Sequence of chain 1.A:
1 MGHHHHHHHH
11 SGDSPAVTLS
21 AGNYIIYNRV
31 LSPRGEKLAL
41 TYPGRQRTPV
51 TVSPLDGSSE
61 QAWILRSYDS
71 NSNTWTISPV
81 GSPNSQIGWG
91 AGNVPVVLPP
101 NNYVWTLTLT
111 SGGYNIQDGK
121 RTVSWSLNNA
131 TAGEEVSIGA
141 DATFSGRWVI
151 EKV

The protein below binds the small molecule below.
Small molecule (SMILES): CO[C@@H]1O[C@H](CO)[C@@H](O[C@@H]2O[C@H](CO)[C@@H](O)[C@H](O)[C@H]2NC(C)=O)[C@H](O[C@@H]2O[C@@H](C)[C@@H](O)[C@@H](O)[C@@H]2O)[C@H]1NC(C)=O

Binding-site contacts:
Ligand atom C1 contacts residue VAL104 of chain 1.A at 3.7 Å (hydrophobic).
Ligand atom O7 contacts residue TRP89 of chain 1.A at 2.9 Å (h-bond).
Ligand atom C8 contacts residue TYR103 of chain 1.A at 3.3 Å (hydrophobic).
Ligand atom O3 contacts residue GLY119 of chain 1.A at 3.0 Å (h-bond).
Ligand atom C5 contacts residue VAL104 of chain 1.A at 3.6 Å (hydrophobic).
Ligand atom C6 contacts residue TYR103 of chain 1.A at 3.9 Å (hydrophobic).
Ligand atom O2 contacts residue LYS120 of chain 1.A at 2.8 Å (salt-bridge).
Ligand atom CM contacts residue ASN102 of chain 1.A at 3.6 Å.
Ligand atom C6 contacts residue VAL104 of chain 1.A at 3.4 Å (hydrophobic).
Ligand atom C7 contacts residue TYR103 of chain 1.A at 3.5 Å (hydrophobic).
Ligand atom O4 contacts residue TYR103 of chain 1.A at 3.7 Å.
Ligand atom O3 contacts residue LYS120 of chain 1.A at 3.0 Å (salt-bridge).
Ligand atom O6 contacts residue TYR103 of chain 1.A at 3.8 Å.
Ligand atom C4 contacts residue TRP89 of chain 1.A at 3.7 Å (hydrophobic).
Ligand atom C2 contacts residue VAL104 of chain 1.A at 3.9 Å (hydrophobic).
Ligand atom O1 contacts residue ASN102 of chain 1.A at 3.7 Å.
Ligand atom C3 contacts residue LYS120 of chain 1.A at 3.5 Å.
Ligand atom C2 contacts residue ASN102 of chain 1.A at 3.9 Å.
Ligand atom O6 contacts residue ASN101 of chain 1.A at 3.7 Å.
Ligand atom C5 contacts residue TYR103 of chain 1.A at 3.7 Å (hydrophobic).
Ligand atom O3 contacts residue TRP89 of chain 1.A at 3.0 Å (h-bond).
Ligand atom C8 contacts residue TRP89 of chain 1.A at 3.3 Å (hydrophobic).
Ligand atom N2 contacts residue ASN102 of chain 1.A at 2.8 Å (h-bond).
Ligand atom C7 contacts residue ASN102 of chain 1.A at 3.5 Å.
Ligand atom C7 contacts residue TRP89 of chain 1.A at 3.0 Å (hydrophobic).
Ligand atom O7 contacts residue TYR103 of chain 1.A at 3.4 Å.
Ligand atom O7 contacts residue GLY88 of chain 1.A at 3.9 Å.
Ligand atom C4 contacts residue VAL104 of chain 1.A at 3.7 Å (hydrophobic).
Ligand atom N2 contacts residue TRP89 of chain 1.A at 3.3 Å (h-bond).
Ligand atom O5 contacts residue TYR103 of chain 1.A at 3.8 Å.
Ligand atom C2 contacts residue LYS120 of chain 1.A at 3.8 Å.
Ligand atom O4 contacts residue GLY119 of chain 1.A at 3.4 Å (h-bond).
Ligand atom O4 contacts residue VAL104 of chain 1.A at 2.7 Å (h-bond).
Ligand atom O6 contacts residue LYS120 of chain 1.A at 3.1 Å (salt-bridge).
Ligand atom C6 contacts residue LYS120 of chain 1.A at 3.4 Å.
Ligand atom C1 contacts residue ASN102 of chain 1.A at 3.7 Å.
Ligand atom O3 contacts residue ALA91 of chain 1.A at 3.4 Å (h-bond).
Ligand atom C8 contacts residue TYR68 of chain 1.A at 3.6 Å (hydrophobic).
Ligand atom O5 contacts residue VAL104 of chain 1.A at 3.1 Å (h-bond).
Ligand atom C8 contacts residue ASN102 of chain 1.A at 3.1 Å.